This protein binds this small molecule.
Small molecule (SMILES): OC[C@H]1O[C@H](O[C@H]2[C@H](O)[C@@H](O)[C@@H](O)O[C@@H]2CO)[C@H](O)[C@@H](O)[C@@H]1O

Sequence of chain 1.B:
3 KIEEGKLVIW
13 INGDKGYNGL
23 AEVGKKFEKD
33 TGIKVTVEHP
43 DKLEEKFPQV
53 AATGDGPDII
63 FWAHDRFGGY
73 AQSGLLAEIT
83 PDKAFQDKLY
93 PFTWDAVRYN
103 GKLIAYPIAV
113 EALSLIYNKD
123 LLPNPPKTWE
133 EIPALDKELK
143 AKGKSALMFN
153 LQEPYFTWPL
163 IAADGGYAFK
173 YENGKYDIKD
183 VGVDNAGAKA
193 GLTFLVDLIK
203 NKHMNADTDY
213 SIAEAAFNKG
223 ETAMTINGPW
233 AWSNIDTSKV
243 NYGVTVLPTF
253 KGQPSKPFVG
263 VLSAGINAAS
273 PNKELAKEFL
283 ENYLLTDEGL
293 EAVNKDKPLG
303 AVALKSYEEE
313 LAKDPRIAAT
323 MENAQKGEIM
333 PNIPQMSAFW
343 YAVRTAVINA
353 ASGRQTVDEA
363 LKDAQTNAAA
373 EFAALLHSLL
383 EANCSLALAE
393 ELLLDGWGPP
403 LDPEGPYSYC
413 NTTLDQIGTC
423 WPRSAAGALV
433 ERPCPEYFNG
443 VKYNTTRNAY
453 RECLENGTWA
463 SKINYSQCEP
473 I

Binding-site contacts:
Ligand atom O6 contacts residue ARG346 of chain 1.B at 3.9 Å.
Ligand atom O3 contacts residue ARG68 of chain 1.B at 2.7 Å (salt-bridge).
Ligand atom O6 contacts residue GLU155 of chain 1.B at 2.7 Å (salt-bridge).
Ligand atom O5 contacts residue TYR157 of chain 1.B at 3.4 Å.
Ligand atom C2 contacts residue TRP64 of chain 1.B at 3.9 Å (hydrophobic).
Ligand atom O1 contacts residue ASN14 of chain 1.B at 3.0 Å (h-bond).
Ligand atom O1 contacts residue LYS17 of chain 1.B at 3.2 Å (salt-bridge).
Ligand atom O6 contacts residue TYR157 of chain 1.B at 3.2 Å (h-bond).
Ligand atom O2 contacts residue LYS17 of chain 1.B at 3.2 Å (salt-bridge).
Ligand atom O2 contacts residue GLU113 of chain 1.B at 2.9 Å (salt-bridge).
Ligand atom O3 contacts residue ASP67 of chain 1.B at 2.8 Å (salt-bridge).
Ligand atom O6 contacts residue PRO156 of chain 1.B at 3.3 Å.
Ligand atom O4 contacts residue ARG346 of chain 1.B at 3.5 Å (salt-bridge).
Ligand atom C6 contacts residue ARG346 of chain 1.B at 3.5 Å.
Ligand atom C2 contacts residue GLU113 of chain 1.B at 3.7 Å.
Ligand atom C6 contacts residue TYR157 of chain 1.B at 3.8 Å (hydrophobic).
Ligand atom O1 contacts residue ASP16 of chain 1.B at 3.4 Å (salt-bridge).
Ligand atom C1 contacts residue TYR157 of chain 1.B at 3.6 Å (hydrophobic).
Ligand atom C3 contacts residue ASP67 of chain 1.B at 3.6 Å.
Ligand atom C3 contacts residue TRP64 of chain 1.B at 3.6 Å (hydrophobic).
Ligand atom C1 contacts residue ASP16 of chain 1.B at 3.6 Å.
Ligand atom C6 contacts residue PRO156 of chain 1.B at 3.8 Å (hydrophobic).
Ligand atom C5 contacts residue GLU155 of chain 1.B at 3.9 Å.
Ligand atom C1 contacts residue LYS17 of chain 1.B at 3.6 Å.
Ligand atom O3 contacts residue TRP342 of chain 1.B at 3.9 Å.
Ligand atom O4 contacts residue ARG68 of chain 1.B at 2.7 Å (salt-bridge).
Ligand atom O2 contacts residue ALA65 of chain 1.B at 3.5 Å.
Ligand atom O3 contacts residue GLU113 of chain 1.B at 3.8 Å.
Ligand atom O2 contacts residue ASP67 of chain 1.B at 2.5 Å (salt-bridge).
Ligand atom C2 contacts residue LYS17 of chain 1.B at 4.0 Å.
Ligand atom C3 contacts residue ARG68 of chain 1.B at 3.8 Å.
Ligand atom C4 contacts residue TYR157 of chain 1.B at 4.0 Å (hydrophobic).
Ligand atom C6 contacts residue TRP342 of chain 1.B at 3.7 Å (hydrophobic).
Ligand atom O2 contacts residue TRP64 of chain 1.B at 3.1 Å (h-bond).
Ligand atom C2 contacts residue ASP67 of chain 1.B at 3.3 Å.
Ligand atom C4 contacts residue ARG68 of chain 1.B at 3.5 Å.
Ligand atom C4 contacts residue TRP342 of chain 1.B at 3.8 Å (hydrophobic).
Ligand atom C6 contacts residue GLU155 of chain 1.B at 3.2 Å.
Ligand atom O3 contacts residue TRP64 of chain 1.B at 3.5 Å (h-bond).
Ligand atom O3 contacts residue ALA65 of chain 1.B at 3.2 Å.